Binding-site contacts:
Ligand atom CB contacts residue LEU189 of chain 11.W at 3.8 Å (hydrophobic).
Ligand atom OH contacts residue MET223 of chain 47.W at 2.2 Å (h-bond).
Ligand atom N contacts residue ARG193 of chain 11.W at 3.8 Å.
Ligand atom CZ contacts residue MET223 of chain 47.W at 2.9 Å (hydrophobic).
Ligand atom CE1 contacts residue VAL432 of chain 11.W at 3.8 Å (hydrophobic).
Ligand atom CG1 contacts residue PHE436 of chain 11.W at 3.4 Å (hydrophobic).
Ligand atom O contacts residue ARG435 of chain 11.W at 3.5 Å (salt-bridge).
Ligand atom CZ contacts residue ARG193 of chain 11.W at 3.1 Å.
Ligand atom CD1 contacts residue ARG193 of chain 11.W at 3.7 Å.
Ligand atom CD2 contacts residue MET223 of chain 47.W at 3.7 Å (hydrophobic).
Ligand atom OH contacts residue HIS431 of chain 11.W at 2.9 Å (h-bond).
Ligand atom CB contacts residue GLU289 of chain 47.W at 3.8 Å.
Ligand atom CE1 contacts residue MET223 of chain 47.W at 3.3 Å (hydrophobic).
Ligand atom CE1 contacts residue HIS431 of chain 11.W at 3.0 Å.
Ligand atom OH contacts residue LEU283 of chain 47.W at 3.8 Å.
Ligand atom OD1 contacts residue GLU199 of chain 11.W at 3.4 Å (salt-bridge).
Ligand atom CG contacts residue GLU199 of chain 11.W at 3.6 Å.
Ligand atom CZ contacts residue HIS431 of chain 11.W at 3.4 Å.
Ligand atom CG1 contacts residue ARG435 of chain 11.W at 3.8 Å.
Ligand atom CG2 contacts residue TYR188 of chain 11.W at 3.9 Å (hydrophobic).
Ligand atom CG contacts residue TYR288 of chain 47.W at 3.4 Å (hydrophobic).
Ligand atom CG contacts residue HIS431 of chain 11.W at 3.8 Å.
Ligand atom CA contacts residue ARG193 of chain 11.W at 3.8 Å.
Ligand atom OH contacts residue THR430 of chain 11.W at 3.4 Å.
Ligand atom CD1 contacts residue HIS431 of chain 11.W at 3.3 Å.
Ligand atom ND2 contacts residue GLU199 of chain 11.W at 2.9 Å (salt-bridge).
Ligand atom CE2 contacts residue ARG193 of chain 11.W at 3.8 Å.
Ligand atom CG2 contacts residue LEU189 of chain 11.W at 2.8 Å (hydrophobic).
Ligand atom C contacts residue ARG193 of chain 11.W at 3.3 Å.
Ligand atom CB contacts residue ARG435 of chain 11.W at 3.7 Å.
Ligand atom CE2 contacts residue MET223 of chain 47.W at 3.5 Å (hydrophobic).
Ligand atom ND2 contacts residue TYR188 of chain 11.W at 3.5 Å (h-bond).
Ligand atom O contacts residue ARG193 of chain 11.W at 2.8 Å (salt-bridge).
Ligand atom CE1 contacts residue GLU289 of chain 47.W at 3.6 Å.
Ligand atom CD1 contacts residue GLU289 of chain 47.W at 3.0 Å.
Ligand atom CZ contacts residue THR219 of chain 47.W at 3.2 Å.
Ligand atom CE1 contacts residue ARG193 of chain 11.W at 3.1 Å.
Ligand atom CD contacts residue HIS431 of chain 11.W at 3.8 Å.
Ligand atom CG contacts residue GLU289 of chain 47.W at 3.6 Å.
Ligand atom CE1 contacts residue THR219 of chain 47.W at 3.9 Å.

The small molecule below binds the protein below.
Small molecule (SMILES): CC(C)[C@H](NC(=O)[C@@H]1CCCN1C(=O)[C@H](CC(N)=O)NC(=O)[C@@H](N)Cc1ccccc1)C(=O)N[C@@H](Cc1ccc(O)cc1)C(=O)N1CCC[C@H]1C(=O)N[C@H](C=O)Cc1ccc(O)cc1

Sequence of chain 47.W:
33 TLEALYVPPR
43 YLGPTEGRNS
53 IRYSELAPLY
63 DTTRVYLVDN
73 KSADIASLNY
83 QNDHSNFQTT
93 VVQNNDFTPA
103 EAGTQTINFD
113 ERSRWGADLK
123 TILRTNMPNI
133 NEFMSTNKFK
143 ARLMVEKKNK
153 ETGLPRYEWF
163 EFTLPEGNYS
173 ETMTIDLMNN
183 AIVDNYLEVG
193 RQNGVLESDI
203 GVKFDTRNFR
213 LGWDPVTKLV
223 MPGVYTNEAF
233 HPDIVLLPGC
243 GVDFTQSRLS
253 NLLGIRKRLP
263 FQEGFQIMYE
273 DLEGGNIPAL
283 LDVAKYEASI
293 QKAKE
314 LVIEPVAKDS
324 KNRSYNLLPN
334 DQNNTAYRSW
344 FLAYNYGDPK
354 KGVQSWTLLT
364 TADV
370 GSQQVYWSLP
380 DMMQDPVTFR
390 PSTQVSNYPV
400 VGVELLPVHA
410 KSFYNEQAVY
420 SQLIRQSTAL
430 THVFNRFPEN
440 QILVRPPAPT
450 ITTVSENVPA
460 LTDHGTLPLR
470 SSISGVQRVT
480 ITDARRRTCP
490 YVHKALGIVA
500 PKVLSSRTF

Sequence of chain 11.W:
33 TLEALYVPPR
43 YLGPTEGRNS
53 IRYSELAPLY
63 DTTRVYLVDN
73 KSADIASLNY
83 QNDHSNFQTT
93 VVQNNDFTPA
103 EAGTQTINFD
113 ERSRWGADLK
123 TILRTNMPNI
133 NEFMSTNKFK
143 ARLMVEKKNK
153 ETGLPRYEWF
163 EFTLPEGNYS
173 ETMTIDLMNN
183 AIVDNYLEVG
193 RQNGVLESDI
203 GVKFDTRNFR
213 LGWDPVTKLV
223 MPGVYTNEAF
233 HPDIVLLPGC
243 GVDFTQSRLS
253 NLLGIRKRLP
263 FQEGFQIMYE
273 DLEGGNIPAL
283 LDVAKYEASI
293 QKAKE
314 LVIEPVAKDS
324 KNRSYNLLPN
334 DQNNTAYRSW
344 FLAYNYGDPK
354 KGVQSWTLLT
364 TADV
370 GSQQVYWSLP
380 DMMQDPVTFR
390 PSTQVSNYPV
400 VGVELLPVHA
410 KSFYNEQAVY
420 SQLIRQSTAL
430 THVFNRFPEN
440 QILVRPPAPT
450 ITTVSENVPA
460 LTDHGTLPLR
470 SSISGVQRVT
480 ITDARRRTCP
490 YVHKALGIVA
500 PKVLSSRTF